This small molecule binds to this protein.
Small molecule (SMILES): N[C@@H](CCCC[NH3+])C(=O)O

Sequence of chain 1.D:
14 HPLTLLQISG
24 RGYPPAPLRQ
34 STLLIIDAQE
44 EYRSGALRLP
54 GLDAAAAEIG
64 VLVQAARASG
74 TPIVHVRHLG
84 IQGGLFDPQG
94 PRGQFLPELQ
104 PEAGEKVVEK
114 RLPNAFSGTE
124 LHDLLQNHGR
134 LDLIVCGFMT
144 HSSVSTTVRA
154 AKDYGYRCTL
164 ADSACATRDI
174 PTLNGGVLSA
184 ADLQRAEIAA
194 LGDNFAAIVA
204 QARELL

Sequence of chain 1.F:
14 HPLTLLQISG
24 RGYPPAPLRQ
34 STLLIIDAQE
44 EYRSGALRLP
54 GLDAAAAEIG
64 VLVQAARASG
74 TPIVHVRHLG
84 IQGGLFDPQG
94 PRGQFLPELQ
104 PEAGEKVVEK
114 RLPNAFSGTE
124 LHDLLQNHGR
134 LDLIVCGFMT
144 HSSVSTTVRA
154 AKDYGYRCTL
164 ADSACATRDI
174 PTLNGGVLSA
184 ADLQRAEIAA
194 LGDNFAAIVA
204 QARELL

Binding-site contacts:
Ligand atom CG contacts residue LEU176 of chain 1.F at 3.6 Å (hydrophobic).
Ligand atom NZ contacts residue ARG188 of chain 1.D at 2.9 Å (salt-bridge).
Ligand atom NZ contacts residue THR175 of chain 1.F at 4.3 Å.
Ligand atom CE contacts residue ALA192 of chain 1.D at 4.1 Å (hydrophobic).
Ligand atom OXT contacts residue LEU176 of chain 1.F at 3.0 Å.
Ligand atom C contacts residue LEU176 of chain 1.F at 4.2 Å (hydrophobic).
Ligand atom NZ contacts residue ASP165 of chain 1.D at 4.4 Å.
Ligand atom CB contacts residue LEU176 of chain 1.F at 4.0 Å (hydrophobic).
Ligand atom CD contacts residue THR175 of chain 1.F at 3.4 Å.
Ligand atom N contacts residue THR17 of chain 1.D at 3.8 Å.
Ligand atom CG contacts residue ILE191 of chain 1.D at 4.1 Å (hydrophobic).
Ligand atom OXT contacts residue ILE201 of chain 1.D at 3.8 Å.
Ligand atom N contacts residue ASP196 of chain 1.D at 4.2 Å.
Ligand atom CD contacts residue ARG188 of chain 1.D at 4.5 Å.
Ligand atom CD contacts residue ILE191 of chain 1.D at 4.1 Å (hydrophobic).
Ligand atom CD contacts residue ALA192 of chain 1.D at 3.7 Å (hydrophobic).
Ligand atom CA contacts residue GLY195 of chain 1.D at 4.1 Å.
Ligand atom O contacts residue THR175 of chain 1.F at 4.4 Å.
Ligand atom CB contacts residue THR175 of chain 1.F at 3.6 Å.
Ligand atom CB contacts residue PRO174 of chain 1.F at 3.5 Å (hydrophobic).
Ligand atom CE contacts residue ILE191 of chain 1.D at 3.4 Å (hydrophobic).
Ligand atom CA contacts residue ILE201 of chain 1.D at 4.0 Å (hydrophobic).
Ligand atom CE contacts residue ARG188 of chain 1.D at 4.1 Å.
Ligand atom CG contacts residue ILE201 of chain 1.D at 3.8 Å (hydrophobic).
Ligand atom CD contacts residue LEU176 of chain 1.F at 3.5 Å (hydrophobic).
Ligand atom CD contacts residue PRO174 of chain 1.F at 4.4 Å (hydrophobic).
Ligand atom N contacts residue GLY195 of chain 1.D at 3.5 Å.
Ligand atom CE contacts residue THR175 of chain 1.F at 4.5 Å.
Ligand atom N contacts residue PRO174 of chain 1.F at 4.1 Å.
Ligand atom C contacts residue THR175 of chain 1.F at 4.4 Å.
Ligand atom C contacts residue ILE201 of chain 1.D at 4.4 Å (hydrophobic).
Ligand atom CG contacts residue THR175 of chain 1.F at 3.9 Å.
Ligand atom CA contacts residue PRO174 of chain 1.F at 4.4 Å (hydrophobic).
Ligand atom CG contacts residue ALA192 of chain 1.D at 4.2 Å (hydrophobic).
Ligand atom NZ contacts residue ALA192 of chain 1.D at 4.0 Å.
Ligand atom CB contacts residue ALA192 of chain 1.D at 4.0 Å (hydrophobic).
Ligand atom CE contacts residue ASP165 of chain 1.D at 4.4 Å.
Ligand atom OXT contacts residue THR175 of chain 1.F at 4.5 Å.
Ligand atom NZ contacts residue ILE191 of chain 1.D at 4.0 Å.
Ligand atom CE contacts residue LEU176 of chain 1.F at 3.8 Å (hydrophobic).